Binding-site contacts:
Ligand atom C4 contacts residue ASN203 of chain 1.M at 4.2 Å.
Ligand atom C8 contacts residue SER243 of chain 1.M at 4.2 Å.
Ligand atom C3 contacts residue ASN203 of chain 1.M at 3.8 Å.
Ligand atom O7 contacts residue HIS320 of chain 1.M at 4.1 Å.
Ligand atom C1 contacts residue ASN203 of chain 1.M at 1.4 Å.
Ligand atom N2 contacts residue ASN203 of chain 1.M at 2.9 Å (h-bond).
Ligand atom C5 contacts residue THR205 of chain 1.M at 4.2 Å.
Ligand atom O5 contacts residue ASN203 of chain 1.M at 2.4 Å (h-bond).
Ligand atom O5 contacts residue THR205 of chain 1.M at 4.4 Å.
Ligand atom C7 contacts residue ASN203 of chain 1.M at 3.7 Å.
Ligand atom O7 contacts residue ASN203 of chain 1.M at 4.1 Å.
Ligand atom C1 contacts residue THR205 of chain 1.M at 3.9 Å.
Ligand atom C2 contacts residue ASN203 of chain 1.M at 2.5 Å.
Ligand atom C5 contacts residue ASN203 of chain 1.M at 3.7 Å.

This small molecule binds to this protein.
Small molecule (SMILES): CC(=O)N[C@H]1[C@H](O[C@H]2[C@H](O)[C@@H](NC(C)=O)CO[C@@H]2CO)O[C@H](CO)[C@@H](O[C@@H]2O[C@H](CO)[C@@H](O)[C@H](O)[C@@H]2O)[C@@H]1O

Sequence of chain 1.M:
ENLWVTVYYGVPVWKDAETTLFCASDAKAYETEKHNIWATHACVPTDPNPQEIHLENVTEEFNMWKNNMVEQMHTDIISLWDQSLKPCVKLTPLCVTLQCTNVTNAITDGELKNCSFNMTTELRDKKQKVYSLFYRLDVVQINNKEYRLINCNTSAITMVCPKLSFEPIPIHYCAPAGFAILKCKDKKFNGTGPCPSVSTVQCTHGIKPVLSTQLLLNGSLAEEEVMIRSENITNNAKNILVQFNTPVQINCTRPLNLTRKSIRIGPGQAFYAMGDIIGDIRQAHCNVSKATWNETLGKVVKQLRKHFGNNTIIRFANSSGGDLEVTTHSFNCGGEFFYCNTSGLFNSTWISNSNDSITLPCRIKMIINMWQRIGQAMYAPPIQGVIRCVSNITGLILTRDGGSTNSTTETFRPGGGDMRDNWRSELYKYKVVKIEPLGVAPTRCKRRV